Binding-site contacts:
Ligand atom O3 contacts residue LYS437 of chain 1.A at 3.0 Å (salt-bridge).
Ligand atom C3 contacts residue LYS437 of chain 1.A at 3.7 Å.
Ligand atom C6 contacts residue GLN408 of chain 1.A at 3.2 Å.
Ligand atom O2 contacts residue SER429 of chain 1.A at 4.1 Å.
Ligand atom O5 contacts residue LEU411 of chain 1.A at 3.9 Å.
Ligand atom C1 contacts residue TYR404 of chain 1.A at 3.7 Å (hydrophobic).
Ligand atom C2 contacts residue LYS437 of chain 1.A at 3.4 Å.
Ligand atom C2 contacts residue VAL431 of chain 1.A at 4.0 Å (hydrophobic).
Ligand atom C1 contacts residue VAL431 of chain 1.A at 3.9 Å (hydrophobic).
Ligand atom O2 contacts residue VAL431 of chain 1.A at 4.1 Å.
Ligand atom C3 contacts residue SER429 of chain 1.A at 3.8 Å.
Ligand atom O2 contacts residue LYS437 of chain 1.A at 2.7 Å (salt-bridge).
Ligand atom O6 contacts residue TYR404 of chain 1.A at 2.7 Å (h-bond).
Ligand atom O5 contacts residue ASN407 of chain 1.A at 2.9 Å (h-bond).
Ligand atom C4 contacts residue GLU433 of chain 1.A at 4.0 Å.
Ligand atom C6 contacts residue GLU405 of chain 1.A at 3.4 Å.
Ligand atom C4 contacts residue TYR404 of chain 1.A at 3.8 Å (hydrophobic).
Ligand atom O6 contacts residue GLU405 of chain 1.A at 3.1 Å (salt-bridge).
Ligand atom O2 contacts residue ARG426 of chain 1.A at 3.5 Å.
Ligand atom C1 contacts residue ASN407 of chain 1.A at 3.9 Å.
Ligand atom O3 contacts residue GLU433 of chain 1.A at 2.6 Å (salt-bridge).
Ligand atom C5 contacts residue GLU405 of chain 1.A at 4.2 Å.
Ligand atom C2 contacts residue SER429 of chain 1.A at 3.8 Å.
Ligand atom O6 contacts residue GLN408 of chain 1.A at 3.5 Å (h-bond).
Ligand atom C6 contacts residue TYR404 of chain 1.A at 3.5 Å (hydrophobic).
Ligand atom O2 contacts residue GLU433 of chain 1.A at 2.7 Å (salt-bridge).
Ligand atom C4 contacts residue SER429 of chain 1.A at 4.1 Å.
Ligand atom C5 contacts residue ASN407 of chain 1.A at 3.8 Å.
Ligand atom C1 contacts residue GLU433 of chain 1.A at 3.6 Å.
Ligand atom O4 contacts residue GLU433 of chain 1.A at 3.6 Å.
Ligand atom O3 contacts residue VAL431 of chain 1.A at 3.1 Å (h-bond).
Ligand atom C6 contacts residue ASN407 of chain 1.A at 3.5 Å.
Ligand atom C5 contacts residue GLN408 of chain 1.A at 4.0 Å.
Ligand atom C2 contacts residue GLU433 of chain 1.A at 3.6 Å.
Ligand atom C3 contacts residue GLU433 of chain 1.A at 3.2 Å.
Ligand atom O3 contacts residue SER429 of chain 1.A at 2.9 Å (h-bond).
Ligand atom O3 contacts residue ARG426 of chain 1.A at 3.2 Å.
Ligand atom O5 contacts residue TYR404 of chain 1.A at 3.2 Å.
Ligand atom O5 contacts residue VAL431 of chain 1.A at 3.9 Å.
Ligand atom O6 contacts residue ASN407 of chain 1.A at 2.8 Å (h-bond).

Sequence of chain 1.A:
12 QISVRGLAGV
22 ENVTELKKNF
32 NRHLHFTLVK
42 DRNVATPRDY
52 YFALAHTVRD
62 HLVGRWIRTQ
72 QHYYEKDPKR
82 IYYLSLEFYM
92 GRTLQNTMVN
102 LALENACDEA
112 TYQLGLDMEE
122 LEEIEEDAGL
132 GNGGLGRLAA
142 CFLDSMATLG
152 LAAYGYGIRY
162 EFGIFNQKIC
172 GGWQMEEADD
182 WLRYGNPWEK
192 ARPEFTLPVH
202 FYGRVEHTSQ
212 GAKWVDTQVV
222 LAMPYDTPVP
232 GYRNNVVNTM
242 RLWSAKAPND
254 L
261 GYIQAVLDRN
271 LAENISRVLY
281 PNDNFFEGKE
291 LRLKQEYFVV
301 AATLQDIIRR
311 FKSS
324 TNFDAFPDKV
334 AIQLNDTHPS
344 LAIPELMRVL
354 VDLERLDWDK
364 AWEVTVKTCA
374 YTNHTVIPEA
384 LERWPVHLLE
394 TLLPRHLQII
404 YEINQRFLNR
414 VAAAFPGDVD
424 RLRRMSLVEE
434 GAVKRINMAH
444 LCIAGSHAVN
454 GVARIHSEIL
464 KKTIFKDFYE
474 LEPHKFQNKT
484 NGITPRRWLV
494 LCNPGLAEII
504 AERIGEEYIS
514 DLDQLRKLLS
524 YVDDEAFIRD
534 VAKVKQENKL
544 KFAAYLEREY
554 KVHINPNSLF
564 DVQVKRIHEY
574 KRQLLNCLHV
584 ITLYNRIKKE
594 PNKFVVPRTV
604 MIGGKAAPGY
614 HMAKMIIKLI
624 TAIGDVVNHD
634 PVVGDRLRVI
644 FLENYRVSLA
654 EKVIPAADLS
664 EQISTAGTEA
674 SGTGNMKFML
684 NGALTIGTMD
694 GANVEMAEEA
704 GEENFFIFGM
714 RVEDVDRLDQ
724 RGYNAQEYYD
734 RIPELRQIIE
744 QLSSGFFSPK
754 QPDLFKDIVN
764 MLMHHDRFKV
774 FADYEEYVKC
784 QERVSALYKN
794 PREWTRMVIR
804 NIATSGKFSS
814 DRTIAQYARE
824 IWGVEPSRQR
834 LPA

The protein below binds the small molecule below.
Small molecule (SMILES): OC[C@H]1O[C@H](O[C@H]2[C@H](O)[C@@H](O)[C@@H](O[C@H]3[C@H](O)[C@@H](O)[C@@H](O[C@H]4[C@H](O)[C@@H](O)[C@@H](O[C@H]5[C@H](O)[C@@H](O)[C@@H](O)O[C@@H]5CO)O[C@@H]4CO)O[C@@H]3CO)O[C@@H]2CO)[C@H](O)[C@@H](O)[C@@H]1O